Binding-site contacts:
Ligand atom CG2 contacts residue PHE76 of chain 58.B at 3.8 Å (hydrophobic).

Sequence of chain 58.B:
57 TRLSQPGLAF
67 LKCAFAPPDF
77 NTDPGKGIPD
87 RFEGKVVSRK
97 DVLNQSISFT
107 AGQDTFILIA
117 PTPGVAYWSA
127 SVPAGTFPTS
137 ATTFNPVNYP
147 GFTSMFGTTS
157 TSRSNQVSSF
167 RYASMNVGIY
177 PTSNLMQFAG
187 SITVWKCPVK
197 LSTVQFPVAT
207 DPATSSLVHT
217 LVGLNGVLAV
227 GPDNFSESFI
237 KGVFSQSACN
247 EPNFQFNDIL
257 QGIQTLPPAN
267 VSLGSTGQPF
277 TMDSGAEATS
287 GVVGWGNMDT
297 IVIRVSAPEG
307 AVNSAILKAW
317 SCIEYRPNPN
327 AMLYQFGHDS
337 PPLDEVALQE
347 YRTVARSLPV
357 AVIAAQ

A protein and the small-molecule ligand that binds it are described below.
Small molecule (SMILES): CC(C)[C@H](NC(=O)[C@H](CCCN=C(N)N)NC(=O)[C@@H](N)CCC(=O)O)C(=O)N[C@H](C=O)CCCCN